Sequence of chain 1.D:
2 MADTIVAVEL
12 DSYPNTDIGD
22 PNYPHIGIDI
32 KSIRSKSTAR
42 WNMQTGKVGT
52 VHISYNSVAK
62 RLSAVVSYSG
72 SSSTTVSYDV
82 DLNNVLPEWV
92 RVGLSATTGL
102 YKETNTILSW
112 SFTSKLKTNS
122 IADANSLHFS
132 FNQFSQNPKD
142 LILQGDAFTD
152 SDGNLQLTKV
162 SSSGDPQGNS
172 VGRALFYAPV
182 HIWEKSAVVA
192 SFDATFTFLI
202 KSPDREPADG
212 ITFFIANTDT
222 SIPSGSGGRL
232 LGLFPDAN

Binding-site contacts:
Ligand atom C4 contacts residue ASP210 of chain 1.D at 3.3 Å.
Ligand atom C11 contacts residue TYR14 of chain 1.D at 3.7 Å (hydrophobic).
Ligand atom C3 contacts residue ARG230 of chain 1.D at 3.8 Å.
Ligand atom O4 contacts residue ASP210 of chain 1.D at 2.5 Å (salt-bridge).
Ligand atom C6 contacts residue TYR102 of chain 1.D at 3.9 Å (hydrophobic).
Ligand atom N1 contacts residue TYR102 of chain 1.D at 4.2 Å.
Ligand atom O3 contacts residue GLY229 of chain 1.D at 3.6 Å.
Ligand atom O5 contacts residue TYR102 of chain 1.D at 4.2 Å.
Ligand atom C6 contacts residue TYR14 of chain 1.D at 3.8 Å (hydrophobic).
Ligand atom O2 contacts residue LEU101 of chain 1.D at 3.5 Å (h-bond).
Ligand atom C6 contacts residue LEU101 of chain 1.D at 4.2 Å (hydrophobic).
Ligand atom C4 contacts residue ARG230 of chain 1.D at 3.8 Å.
Ligand atom O6 contacts residue GLY100 of chain 1.D at 3.4 Å.
Ligand atom O6 contacts residue TYR102 of chain 1.D at 3.1 Å (h-bond).
Ligand atom O2 contacts residue GLY100 of chain 1.D at 3.6 Å.
Ligand atom O5 contacts residue LEU101 of chain 1.D at 3.3 Å.
Ligand atom C4 contacts residue ASN16 of chain 1.D at 4.0 Å.
Ligand atom C6 contacts residue ASP210 of chain 1.D at 3.6 Å.
Ligand atom O6 contacts residue ASP210 of chain 1.D at 2.8 Å (salt-bridge).
Ligand atom C5 contacts residue TYR14 of chain 1.D at 4.0 Å (hydrophobic).
Ligand atom C3 contacts residue ASN16 of chain 1.D at 4.2 Å.
Ligand atom C8 contacts residue LEU101 of chain 1.D at 4.0 Å (hydrophobic).
Ligand atom C9 contacts residue LEU101 of chain 1.D at 3.6 Å (hydrophobic).
Ligand atom C4 contacts residue GLY229 of chain 1.D at 4.1 Å.
Ligand atom O4 contacts residue GLY229 of chain 1.D at 4.0 Å.
Ligand atom O4 contacts residue ARG230 of chain 1.D at 3.3 Å (salt-bridge).
Ligand atom N1 contacts residue TYR14 of chain 1.D at 4.1 Å.
Ligand atom C11 contacts residue LEU101 of chain 1.D at 3.8 Å (hydrophobic).
Ligand atom O6 contacts residue ALA209 of chain 1.D at 3.3 Å.
Ligand atom N1 contacts residue LEU101 of chain 1.D at 3.4 Å.
Ligand atom C1 contacts residue LEU101 of chain 1.D at 3.7 Å (hydrophobic).
Ligand atom O3 contacts residue ARG230 of chain 1.D at 2.8 Å (salt-bridge).
Ligand atom C6 contacts residue ALA209 of chain 1.D at 3.6 Å (hydrophobic).
Ligand atom O4 contacts residue ASN16 of chain 1.D at 3.0 Å (h-bond).
Ligand atom C12 contacts residue LEU101 of chain 1.D at 4.0 Å (hydrophobic).
Ligand atom O4 contacts residue TYR14 of chain 1.D at 3.9 Å.
Ligand atom C5 contacts residue ASP210 of chain 1.D at 4.0 Å.
Ligand atom O6 contacts residue LEU101 of chain 1.D at 3.3 Å (h-bond).
Ligand atom C7 contacts residue LEU101 of chain 1.D at 4.0 Å (hydrophobic).
Ligand atom O3 contacts residue GLY228 of chain 1.D at 4.2 Å.

A small-molecule ligand and the protein it binds are described below.
Small molecule (SMILES): OC[C@H]1O[C@H](Oc2c[nH]c3ccc(Br)c(Cl)c23)[C@@H](O)[C@@H](O)[C@@H]1O